Sequence of chain 2.A:
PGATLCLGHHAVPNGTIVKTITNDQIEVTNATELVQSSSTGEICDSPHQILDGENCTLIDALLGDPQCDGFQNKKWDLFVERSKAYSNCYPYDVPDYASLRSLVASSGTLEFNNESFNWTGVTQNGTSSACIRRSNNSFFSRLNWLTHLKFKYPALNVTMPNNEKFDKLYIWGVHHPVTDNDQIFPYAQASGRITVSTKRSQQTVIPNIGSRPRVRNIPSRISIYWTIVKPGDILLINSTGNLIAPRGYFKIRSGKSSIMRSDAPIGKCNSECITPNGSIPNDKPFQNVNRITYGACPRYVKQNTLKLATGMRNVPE

Binding-site contacts:
Ligand atom C8 contacts residue GLN124 of chain 2.A at 3.3 Å.
Ligand atom C3 contacts residue ASN125 of chain 2.A at 3.9 Å.
Ligand atom O7 contacts residue ASN125 of chain 2.A at 4.0 Å.
Ligand atom C4 contacts residue ASN125 of chain 2.A at 4.2 Å.
Ligand atom C7 contacts residue ASN125 of chain 2.A at 3.8 Å.
Ligand atom C5 contacts residue ASN125 of chain 2.A at 3.6 Å.
Ligand atom N2 contacts residue ASN125 of chain 2.A at 3.1 Å (h-bond).
Ligand atom O5 contacts residue ASN125 of chain 2.A at 2.3 Å (h-bond).
Ligand atom N2 contacts residue GLN124 of chain 2.A at 4.3 Å.
Ligand atom O5 contacts residue ARG247 of chain 2.A at 4.5 Å.
Ligand atom C1 contacts residue ASN125 of chain 2.A at 1.4 Å.
Ligand atom C1 contacts residue ARG247 of chain 2.A at 4.2 Å.
Ligand atom C2 contacts residue ASN125 of chain 2.A at 2.5 Å.

A protein and the small-molecule ligand that binds it are described below.
Small molecule (SMILES): CC(=O)N[C@@H]1[C@@H](O)[C@H](O)[C@@H](CO)O[C@H]1O